Binding-site contacts:
Ligand atom PG contacts residue LYS188 of chain 5.A at 4.3 Å.
Ligand atom N3B contacts residue HIS221 of chain 5.A at 3.7 Å.
Ligand atom C5' contacts residue SER107 of chain 5.A at 4.2 Å.
Ligand atom O2B contacts residue HIS221 of chain 5.A at 4.3 Å.
Ligand atom PB contacts residue HIS221 of chain 5.A at 3.9 Å.
Ligand atom PA contacts residue ARG227 of chain 5.A at 3.6 Å.
Ligand atom PA contacts residue HIS221 of chain 5.A at 4.2 Å.
Ligand atom C1' contacts residue ARG240 of chain 5.A at 3.9 Å.
Ligand atom O3' contacts residue ARG109 of chain 5.A at 2.6 Å (salt-bridge).
Ligand atom PA contacts residue SER107 of chain 5.A at 4.4 Å.
Ligand atom C2' contacts residue ARG240 of chain 5.A at 4.4 Å.
Ligand atom C3' contacts residue SER107 of chain 5.A at 4.3 Å.
Ligand atom O2B contacts residue LYS223 of chain 5.A at 2.8 Å (salt-bridge).
Ligand atom O1B contacts residue SER107 of chain 5.A at 4.1 Å.
Ligand atom C3' contacts residue ARG109 of chain 5.A at 3.6 Å.
Ligand atom PG contacts residue ARG227 of chain 5.A at 3.3 Å.
Ligand atom O1B contacts residue LYS223 of chain 5.A at 4.2 Å.
Ligand atom O1G contacts residue ARG227 of chain 5.A at 2.7 Å (salt-bridge).
Ligand atom O3G contacts residue LYS223 of chain 5.A at 3.6 Å.
Ligand atom C2' contacts residue ARG109 of chain 5.A at 3.8 Å.
Ligand atom PB contacts residue LYS223 of chain 5.A at 3.7 Å.
Ligand atom O1A contacts residue HIS221 of chain 5.A at 3.9 Å.
Ligand atom N3B contacts residue ARG227 of chain 5.A at 4.2 Å.
Ligand atom O2G contacts residue ARG227 of chain 5.A at 2.8 Å (salt-bridge).
Ligand atom O1G contacts residue LYS188 of chain 5.A at 3.1 Å (salt-bridge).
Ligand atom O1G contacts residue GLU153 of chain 5.A at 4.0 Å.
Ligand atom N3B contacts residue LYS223 of chain 5.A at 3.6 Å (salt-bridge).
Ligand atom O3' contacts residue SER107 of chain 5.A at 3.4 Å (h-bond).
Ligand atom O4' contacts residue ARG240 of chain 5.A at 3.9 Å.
Ligand atom O2' contacts residue ARG109 of chain 5.A at 3.1 Å (salt-bridge).
Ligand atom O3A contacts residue HIS221 of chain 5.A at 3.0 Å (h-bond).
Ligand atom O2A contacts residue ARG227 of chain 5.A at 3.8 Å.
Ligand atom O1G contacts residue GLU147 of chain 5.A at 3.9 Å.
Ligand atom O3A contacts residue ARG227 of chain 5.A at 3.7 Å.
Ligand atom O2A contacts residue SER107 of chain 5.A at 2.8 Å (h-bond).
Ligand atom O2G contacts residue HIS221 of chain 5.A at 3.6 Å.
Ligand atom O1A contacts residue ARG227 of chain 5.A at 3.0 Å (salt-bridge).
Ligand atom O3G contacts residue GLU147 of chain 5.A at 4.1 Å.
Ligand atom PG contacts residue HIS221 of chain 5.A at 4.3 Å.

Sequence of chain 5.A:
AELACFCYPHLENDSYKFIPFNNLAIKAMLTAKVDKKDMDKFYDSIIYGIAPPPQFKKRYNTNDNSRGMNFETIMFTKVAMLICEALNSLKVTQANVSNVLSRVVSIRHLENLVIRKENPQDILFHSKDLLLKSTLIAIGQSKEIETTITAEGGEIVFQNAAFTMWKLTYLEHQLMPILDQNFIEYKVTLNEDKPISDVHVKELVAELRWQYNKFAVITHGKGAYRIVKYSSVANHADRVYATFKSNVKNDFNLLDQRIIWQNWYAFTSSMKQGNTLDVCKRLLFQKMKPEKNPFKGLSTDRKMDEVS

The small molecule below binds the protein below.
Small molecule (SMILES): Nc1ncnc2c1ncn2[C@@H]1O[C@H](CO[P](=O)(O)O[P](=O)(O)NP(=O)(O)O)[C@@H](O)[C@H]1O